Sequence of chain 1.B:
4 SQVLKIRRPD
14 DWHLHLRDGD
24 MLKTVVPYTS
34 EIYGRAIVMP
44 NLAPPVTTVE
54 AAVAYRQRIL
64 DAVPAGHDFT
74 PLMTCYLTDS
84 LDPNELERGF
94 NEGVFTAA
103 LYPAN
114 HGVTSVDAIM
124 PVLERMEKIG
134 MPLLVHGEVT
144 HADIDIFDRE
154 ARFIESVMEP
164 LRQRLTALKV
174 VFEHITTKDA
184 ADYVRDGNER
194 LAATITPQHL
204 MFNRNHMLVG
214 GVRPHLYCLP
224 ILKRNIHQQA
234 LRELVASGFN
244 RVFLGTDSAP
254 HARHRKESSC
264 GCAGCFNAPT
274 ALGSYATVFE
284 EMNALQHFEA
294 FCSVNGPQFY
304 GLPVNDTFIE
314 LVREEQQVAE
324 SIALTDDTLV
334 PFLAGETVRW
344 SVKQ

Binding-site contacts:
Ligand atom O61 contacts residue ARG20 of chain 1.B at 2.9 Å (salt-bridge).
Ligand atom N3 contacts residue ASP250 of chain 1.B at 2.7 Å (salt-bridge).
Ligand atom N1 contacts residue ALA266 of chain 1.B at 3.2 Å (h-bond).
Ligand atom O2 contacts residue GLY267 of chain 1.B at 3.4 Å (h-bond).
Ligand atom O62 contacts residue ARG20 of chain 1.B at 2.9 Å (salt-bridge).
Ligand atom O62 contacts residue ALA252 of chain 1.B at 3.7 Å.
Ligand atom C2 contacts residue ASP250 of chain 1.B at 3.9 Å.
Ligand atom O4 contacts residue ASP250 of chain 1.B at 3.0 Å (salt-bridge).
Ligand atom C6 contacts residue ALA252 of chain 1.B at 3.8 Å (hydrophobic).
Ligand atom C5 contacts residue ZN1 of chain 1.F at 4.0 Å.
Ligand atom O2 contacts residue ALA266 of chain 1.B at 3.3 Å.
Ligand atom N3 contacts residue LEU222 of chain 1.B at 2.7 Å (h-bond).
Ligand atom C2 contacts residue GLY267 of chain 1.B at 3.8 Å.
Ligand atom C4 contacts residue KCX102 of chain 1.B at 3.5 Å.
Ligand atom O4 contacts residue ZN1 of chain 1.F at 2.1 Å.
Ligand atom O5 contacts residue HIS139 of chain 1.B at 2.9 Å (h-bond).
Ligand atom N1 contacts residue GLY267 of chain 1.B at 3.8 Å.
Ligand atom C4 contacts residue ZN1 of chain 1.G at 2.7 Å.
Ligand atom O5 contacts residue KCX102 of chain 1.B at 3.6 Å.
Ligand atom O2 contacts residue CYS221 of chain 1.B at 3.3 Å.
Ligand atom O61 contacts residue ASN44 of chain 1.B at 2.8 Å (h-bond).
Ligand atom O2 contacts residue LEU222 of chain 1.B at 2.6 Å (h-bond).
Ligand atom C61 contacts residue ASN44 of chain 1.B at 3.9 Å.
Ligand atom O61 contacts residue HIS18 of chain 1.B at 3.4 Å.
Ligand atom O62 contacts residue ALA266 of chain 1.B at 3.1 Å (h-bond).
Ligand atom O4 contacts residue ZN1 of chain 1.G at 2.5 Å.
Ligand atom O4 contacts residue KCX102 of chain 1.B at 2.9 Å (h-bond).
Ligand atom C2 contacts residue ALA266 of chain 1.B at 3.8 Å (hydrophobic).
Ligand atom O4 contacts residue HIS18 of chain 1.B at 3.4 Å (h-bond).
Ligand atom O62 contacts residue HIS254 of chain 1.B at 3.1 Å (h-bond).
Ligand atom O4 contacts residue HIS16 of chain 1.B at 3.8 Å.
Ligand atom O5 contacts residue HIS177 of chain 1.B at 4.0 Å.
Ligand atom O5 contacts residue ZN1 of chain 1.G at 2.2 Å.
Ligand atom C6 contacts residue HIS18 of chain 1.B at 3.8 Å.
Ligand atom O4 contacts residue HIS177 of chain 1.B at 3.6 Å (h-bond).
Ligand atom C4 contacts residue ZN1 of chain 1.F at 3.2 Å.
Ligand atom C61 contacts residue ALA252 of chain 1.B at 3.8 Å (hydrophobic).
Ligand atom C61 contacts residue ARG20 of chain 1.B at 3.5 Å.
Ligand atom N1 contacts residue ALA252 of chain 1.B at 3.9 Å.
Ligand atom C2 contacts residue LEU222 of chain 1.B at 3.5 Å (hydrophobic).

The small molecule below binds the protein below.
Small molecule (SMILES): NC(=O)N[C@@H](CC(=O)O)C(=O)O